This protein binds this small molecule.
Small molecule (SMILES): CC(=O)N[C@H]1[C@H](O[C@H]2[C@H](O)[C@@H](NC(C)=O)CO[C@@H]2CO[C@H]2O[C@@H](C)[C@@H](O)[C@@H](O)[C@@H]2O)O[C@H](CO)[C@@H](O[C@@H]2O[C@H](CO[C@H]3O[C@H](CO)[C@@H](O)[C@H](O)[C@@H]3O)[C@@H](O)[C@H](O[C@H]3O[C@H](CO)[C@@H](O)[C@H](O)[C@@H]3O)[C@@H]2O)[C@@H]1O

Sequence of chain 1.A:
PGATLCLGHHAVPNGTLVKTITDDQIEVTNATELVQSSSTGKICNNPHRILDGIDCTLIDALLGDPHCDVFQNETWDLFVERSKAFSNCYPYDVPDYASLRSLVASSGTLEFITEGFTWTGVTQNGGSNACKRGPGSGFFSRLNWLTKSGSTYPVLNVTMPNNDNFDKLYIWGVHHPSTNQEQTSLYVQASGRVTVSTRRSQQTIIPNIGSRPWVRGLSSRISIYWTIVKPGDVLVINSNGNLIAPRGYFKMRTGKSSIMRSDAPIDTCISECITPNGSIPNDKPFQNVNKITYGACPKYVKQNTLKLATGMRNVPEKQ

Binding-site contacts:
Ligand atom C7 contacts residue ASN75 of chain 1.A at 3.4 Å.
Ligand atom C3 contacts residue PHE114 of chain 1.A at 4.1 Å (hydrophobic).
Ligand atom C3 contacts residue ASN75 of chain 1.A at 3.6 Å.
Ligand atom O5 contacts residue GLU113 of chain 1.A at 3.5 Å (salt-bridge).
Ligand atom C6 contacts residue ILE115 of chain 1.A at 3.6 Å (hydrophobic).
Ligand atom N2 contacts residue ASN75 of chain 1.A at 2.8 Å (h-bond).
Ligand atom O6 contacts residue GLU113 of chain 1.A at 4.4 Å.
Ligand atom C7 contacts residue ILE115 of chain 1.A at 4.2 Å (hydrophobic).
Ligand atom O5 contacts residue PHE114 of chain 1.A at 4.0 Å.
Ligand atom N2 contacts residue PHE114 of chain 1.A at 4.4 Å.
Ligand atom C4 contacts residue ASN75 of chain 1.A at 4.1 Å.
Ligand atom C2 contacts residue PHE114 of chain 1.A at 4.2 Å (hydrophobic).
Ligand atom C5 contacts residue ILE115 of chain 1.A at 3.8 Å (hydrophobic).
Ligand atom C5 contacts residue PHE114 of chain 1.A at 3.7 Å (hydrophobic).
Ligand atom C8 contacts residue ARG144 of chain 1.A at 4.0 Å.
Ligand atom O5 contacts residue GLU113 of chain 1.A at 4.2 Å.
Ligand atom C1 contacts residue ASN75 of chain 1.A at 1.4 Å.
Ligand atom O5 contacts residue ASN75 of chain 1.A at 4.2 Å.
Ligand atom C6 contacts residue GLU113 of chain 1.A at 4.4 Å.
Ligand atom C5 contacts residue ASN75 of chain 1.A at 4.0 Å.
Ligand atom C6 contacts residue ASN75 of chain 1.A at 3.9 Å.
Ligand atom O7 contacts residue ILE115 of chain 1.A at 3.8 Å.
Ligand atom C8 contacts residue ILE115 of chain 1.A at 4.3 Å (hydrophobic).
Ligand atom C1 contacts residue PHE114 of chain 1.A at 3.7 Å (hydrophobic).
Ligand atom C1 contacts residue GLU113 of chain 1.A at 4.0 Å.
Ligand atom C6 contacts residue GLU113 of chain 1.A at 3.8 Å.
Ligand atom C5 contacts residue ASN75 of chain 1.A at 3.6 Å.
Ligand atom O7 contacts residue ASN75 of chain 1.A at 3.5 Å (h-bond).
Ligand atom C4 contacts residue PHE114 of chain 1.A at 4.4 Å (hydrophobic).
Ligand atom C8 contacts residue GLN74 of chain 1.A at 3.6 Å.
Ligand atom O5 contacts residue ASN75 of chain 1.A at 2.4 Å (h-bond).
Ligand atom N2 contacts residue ARG144 of chain 1.A at 4.3 Å.
Ligand atom C2 contacts residue ASN75 of chain 1.A at 2.2 Å.